Sequence of chain 1.B:
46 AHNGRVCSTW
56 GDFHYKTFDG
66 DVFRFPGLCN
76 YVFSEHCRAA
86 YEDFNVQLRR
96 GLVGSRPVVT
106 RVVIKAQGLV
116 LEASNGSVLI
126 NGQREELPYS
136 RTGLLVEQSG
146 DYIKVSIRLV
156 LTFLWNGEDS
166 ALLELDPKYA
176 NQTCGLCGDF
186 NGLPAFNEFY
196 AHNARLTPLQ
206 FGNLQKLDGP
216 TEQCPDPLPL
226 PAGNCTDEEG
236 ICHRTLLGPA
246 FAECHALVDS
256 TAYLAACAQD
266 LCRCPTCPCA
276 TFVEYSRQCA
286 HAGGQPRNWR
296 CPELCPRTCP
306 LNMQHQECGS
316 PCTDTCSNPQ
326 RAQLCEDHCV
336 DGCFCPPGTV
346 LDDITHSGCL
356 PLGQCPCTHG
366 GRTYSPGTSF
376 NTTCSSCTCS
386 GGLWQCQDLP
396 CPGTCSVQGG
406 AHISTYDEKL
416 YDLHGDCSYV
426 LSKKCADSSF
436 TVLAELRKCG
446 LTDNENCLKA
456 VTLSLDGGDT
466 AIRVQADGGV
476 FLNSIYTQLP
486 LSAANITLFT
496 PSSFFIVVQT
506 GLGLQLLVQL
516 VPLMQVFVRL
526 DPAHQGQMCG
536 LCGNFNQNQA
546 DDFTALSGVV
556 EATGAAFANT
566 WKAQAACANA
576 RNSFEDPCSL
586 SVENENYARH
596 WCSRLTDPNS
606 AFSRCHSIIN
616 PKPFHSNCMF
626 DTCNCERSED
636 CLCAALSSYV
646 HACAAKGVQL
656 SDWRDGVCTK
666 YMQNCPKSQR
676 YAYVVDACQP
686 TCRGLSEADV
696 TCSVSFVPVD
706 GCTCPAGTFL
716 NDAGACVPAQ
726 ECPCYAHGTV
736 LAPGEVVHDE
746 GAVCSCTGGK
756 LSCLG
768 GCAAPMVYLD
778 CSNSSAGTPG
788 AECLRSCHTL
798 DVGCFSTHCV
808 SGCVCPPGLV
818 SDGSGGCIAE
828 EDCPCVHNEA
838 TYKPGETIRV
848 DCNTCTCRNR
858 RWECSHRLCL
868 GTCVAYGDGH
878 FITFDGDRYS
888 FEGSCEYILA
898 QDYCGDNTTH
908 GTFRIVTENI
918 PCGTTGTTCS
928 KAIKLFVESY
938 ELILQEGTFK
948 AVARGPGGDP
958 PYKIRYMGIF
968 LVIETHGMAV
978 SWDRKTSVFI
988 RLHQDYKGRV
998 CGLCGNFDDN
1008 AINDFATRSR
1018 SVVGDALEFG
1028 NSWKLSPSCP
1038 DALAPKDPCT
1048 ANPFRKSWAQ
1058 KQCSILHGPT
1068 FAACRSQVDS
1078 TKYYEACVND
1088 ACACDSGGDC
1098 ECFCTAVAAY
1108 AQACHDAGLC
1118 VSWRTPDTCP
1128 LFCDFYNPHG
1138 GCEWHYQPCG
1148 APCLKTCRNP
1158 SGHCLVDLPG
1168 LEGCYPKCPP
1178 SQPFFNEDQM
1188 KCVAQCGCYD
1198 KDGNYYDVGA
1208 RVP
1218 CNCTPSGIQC

Binding-site contacts:
Ligand atom C7 contacts residue ASN376 of chain 1.B at 3.8 Å.
Ligand atom C2 contacts residue ASN376 of chain 1.B at 2.5 Å.
Ligand atom O5 contacts residue ASN376 of chain 1.B at 2.3 Å (h-bond).
Ligand atom C5 contacts residue ASN376 of chain 1.B at 3.6 Å.
Ligand atom C6 contacts residue SER374 of chain 1.B at 4.2 Å.
Ligand atom N2 contacts residue ASN376 of chain 1.B at 2.9 Å (h-bond).
Ligand atom O6 contacts residue SER374 of chain 1.B at 4.0 Å.
Ligand atom C3 contacts residue ASN376 of chain 1.B at 3.8 Å.
Ligand atom C4 contacts residue ASN376 of chain 1.B at 4.2 Å.
Ligand atom C1 contacts residue ASN376 of chain 1.B at 1.4 Å.
Ligand atom C8 contacts residue ASN376 of chain 1.B at 4.2 Å.

The protein below binds the small molecule below.
Small molecule (SMILES): CC(=O)N[C@@H]1[C@@H](O)[C@H](O)[C@@H](CO)O[C@H]1O